Binding-site contacts:
Ligand atom C7 contacts residue GLN580 of chain 1.G at 3.9 Å.
Ligand atom O4 contacts residue GLN580 of chain 1.G at 4.5 Å.
Ligand atom O5 contacts residue GLN580 of chain 1.G at 4.3 Å.
Ligand atom O7 contacts residue ASN331 of chain 1.G at 3.8 Å.
Ligand atom C5 contacts residue GLN580 of chain 1.G at 3.9 Å.
Ligand atom C4 contacts residue ASN331 of chain 1.G at 4.2 Å.
Ligand atom C2 contacts residue GLN580 of chain 1.G at 4.3 Å.
Ligand atom C7 contacts residue ASN331 of chain 1.G at 3.6 Å.
Ligand atom N2 contacts residue ASN331 of chain 1.G at 3.0 Å (h-bond).
Ligand atom C3 contacts residue ASN331 of chain 1.G at 3.8 Å.
Ligand atom C4 contacts residue GLN580 of chain 1.G at 4.3 Å.
Ligand atom C1 contacts residue GLN580 of chain 1.G at 3.9 Å.
Ligand atom C1 contacts residue ASN331 of chain 1.G at 1.4 Å.
Ligand atom C5 contacts residue ASN331 of chain 1.G at 3.6 Å.
Ligand atom O5 contacts residue ASN331 of chain 1.G at 2.3 Å (h-bond).
Ligand atom O7 contacts residue GLN580 of chain 1.G at 2.7 Å (h-bond).
Ligand atom O7 contacts residue PRO579 of chain 1.G at 3.8 Å.
Ligand atom O6 contacts residue ASN331 of chain 1.G at 3.6 Å (h-bond).
Ligand atom C3 contacts residue GLN580 of chain 1.G at 3.9 Å.
Ligand atom C6 contacts residue ASN331 of chain 1.G at 4.0 Å.
Ligand atom C2 contacts residue ASN331 of chain 1.G at 2.5 Å.

The protein below binds the small molecule below.
Small molecule (SMILES): CC(=O)N[C@H]1[C@H](O[C@H]2[C@H](O)[C@@H](NC(C)=O)CO[C@@H]2CO)O[C@H](CO)[C@@H](O)[C@@H]1O

Sequence of chain 1.G:
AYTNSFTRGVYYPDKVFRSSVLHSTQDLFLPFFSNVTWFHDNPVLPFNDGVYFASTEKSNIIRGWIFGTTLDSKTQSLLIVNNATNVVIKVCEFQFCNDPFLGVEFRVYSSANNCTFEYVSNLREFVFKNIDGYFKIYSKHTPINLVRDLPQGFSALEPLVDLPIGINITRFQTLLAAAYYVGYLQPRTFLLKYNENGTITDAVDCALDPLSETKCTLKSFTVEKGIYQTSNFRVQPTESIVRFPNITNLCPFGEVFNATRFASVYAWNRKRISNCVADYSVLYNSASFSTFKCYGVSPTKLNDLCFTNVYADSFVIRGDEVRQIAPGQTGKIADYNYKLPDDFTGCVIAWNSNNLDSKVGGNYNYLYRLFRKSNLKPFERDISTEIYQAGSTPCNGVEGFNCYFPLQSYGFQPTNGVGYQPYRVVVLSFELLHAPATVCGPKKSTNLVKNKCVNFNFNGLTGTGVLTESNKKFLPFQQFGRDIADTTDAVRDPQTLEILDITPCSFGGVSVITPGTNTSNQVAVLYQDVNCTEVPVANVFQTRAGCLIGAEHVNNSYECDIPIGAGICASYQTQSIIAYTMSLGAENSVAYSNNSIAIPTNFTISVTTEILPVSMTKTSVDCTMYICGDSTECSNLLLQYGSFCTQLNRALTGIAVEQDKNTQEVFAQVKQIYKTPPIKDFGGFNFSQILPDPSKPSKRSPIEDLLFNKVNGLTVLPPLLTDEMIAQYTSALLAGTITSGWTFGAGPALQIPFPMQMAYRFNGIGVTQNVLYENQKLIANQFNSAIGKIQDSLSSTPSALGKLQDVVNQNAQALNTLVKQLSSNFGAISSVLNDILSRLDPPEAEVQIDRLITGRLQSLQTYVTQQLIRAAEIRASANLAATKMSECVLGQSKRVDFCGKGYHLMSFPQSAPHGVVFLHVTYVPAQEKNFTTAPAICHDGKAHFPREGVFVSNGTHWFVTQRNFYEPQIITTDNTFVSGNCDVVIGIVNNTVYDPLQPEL